Sequence of chain 2.G:
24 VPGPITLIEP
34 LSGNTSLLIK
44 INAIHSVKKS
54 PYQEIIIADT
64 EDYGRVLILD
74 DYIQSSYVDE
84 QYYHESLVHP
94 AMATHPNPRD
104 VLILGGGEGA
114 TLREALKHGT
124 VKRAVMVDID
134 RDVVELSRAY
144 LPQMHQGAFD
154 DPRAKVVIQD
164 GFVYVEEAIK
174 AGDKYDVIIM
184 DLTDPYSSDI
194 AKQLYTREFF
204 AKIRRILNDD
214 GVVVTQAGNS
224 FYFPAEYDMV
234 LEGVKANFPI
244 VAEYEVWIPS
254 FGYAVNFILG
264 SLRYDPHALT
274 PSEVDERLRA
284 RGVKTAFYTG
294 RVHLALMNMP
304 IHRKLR

The small molecule below binds the protein below.
Small molecule (SMILES): CSC[C@H]1O[C@@H](n2cnc3c(N)ncnc32)[C@H](O)[C@@H]1O

Binding-site contacts:
Ligand atom S5' contacts residue GLY109 of chain 2.G at 3.7 Å.
Ligand atom O3' contacts residue VAL136 of chain 2.G at 3.4 Å.
Ligand atom C5' contacts residue ASP184 of chain 2.G at 3.2 Å.
Ligand atom N7 contacts residue ALA194 of chain 2.G at 3.6 Å.
Ligand atom O3' contacts residue ASP131 of chain 2.G at 2.7 Å (salt-bridge).
Ligand atom O2' contacts residue ILE132 of chain 2.G at 3.6 Å.
Ligand atom CS contacts residue LEU72 of chain 2.G at 3.7 Å (hydrophobic).
Ligand atom N3 contacts residue ILE132 of chain 2.G at 3.3 Å (h-bond).
Ligand atom N7 contacts residue ILE193 of chain 2.G at 3.5 Å.
Ligand atom O2' contacts residue ASP131 of chain 2.G at 2.8 Å (salt-bridge).
Ligand atom C4 contacts residue LEU185 of chain 2.G at 3.5 Å (hydrophobic).
Ligand atom O4' contacts residue GLY108 of chain 2.G at 3.6 Å.
Ligand atom C3' contacts residue ASP131 of chain 2.G at 3.4 Å.
Ligand atom C4' contacts residue ASP131 of chain 2.G at 3.4 Å.
Ligand atom S5' contacts residue GLU111 of chain 2.G at 3.3 Å (salt-bridge).
Ligand atom C2' contacts residue ASP131 of chain 2.G at 3.5 Å.
Ligand atom C8 contacts residue THR186 of chain 2.G at 3.5 Å.
Ligand atom O4' contacts residue LEU185 of chain 2.G at 3.6 Å.
Ligand atom N1 contacts residue GLY164 of chain 2.G at 2.9 Å (h-bond).
Ligand atom N6 contacts residue ILE193 of chain 2.G at 2.9 Å (h-bond).
Ligand atom C2 contacts residue GLY164 of chain 2.G at 3.5 Å.
Ligand atom C1' contacts residue ASP131 of chain 2.G at 3.5 Å.
Ligand atom N3 contacts residue LEU185 of chain 2.G at 3.7 Å.
Ligand atom C5 contacts residue LEU185 of chain 2.G at 3.8 Å (hydrophobic).
Ligand atom C4 contacts residue ILE132 of chain 2.G at 3.7 Å (hydrophobic).
Ligand atom N6 contacts residue ASP163 of chain 2.G at 3.1 Å (salt-bridge).
Ligand atom N3 contacts residue ASP131 of chain 2.G at 3.8 Å.
Ligand atom CS contacts residue GLU111 of chain 2.G at 3.6 Å.
Ligand atom N6 contacts residue LEU197 of chain 2.G at 3.5 Å.
Ligand atom O4' contacts residue THR186 of chain 2.G at 3.6 Å.
Ligand atom S5' contacts residue ASP184 of chain 2.G at 3.7 Å.
Ligand atom C4' contacts residue ASP184 of chain 2.G at 3.8 Å.
Ligand atom O3' contacts residue GLY110 of chain 2.G at 3.8 Å.
Ligand atom C8 contacts residue ILE193 of chain 2.G at 3.5 Å (hydrophobic).
Ligand atom S5' contacts residue SPM1 of chain 2.W at 3.5 Å.
Ligand atom S5' contacts residue GLY110 of chain 2.G at 3.6 Å.
Ligand atom C2 contacts residue ILE132 of chain 2.G at 3.4 Å (hydrophobic).
Ligand atom O2' contacts residue ASP133 of chain 2.G at 3.7 Å.
Ligand atom O2' contacts residue GLN56 of chain 2.G at 3.0 Å (h-bond).
Ligand atom N1 contacts residue ASP163 of chain 2.G at 3.7 Å.